Binding-site contacts:
Ligand atom N8 contacts residue ALA57 of chain 2.A at 3.8 Å.
Ligand atom N9 contacts residue THR58 of chain 2.A at 4.1 Å.
Ligand atom N8 contacts residue PHE160 of chain 1.A at 3.7 Å.
Ligand atom N7 contacts residue ALA57 of chain 2.A at 3.5 Å.
Ligand atom N7 contacts residue THR58 of chain 2.A at 2.7 Å (h-bond).
Ligand atom O6 contacts residue ILE55 of chain 2.A at 3.5 Å.
Ligand atom N9 contacts residue PHE160 of chain 1.A at 3.5 Å.
Ligand atom C2 contacts residue ASN255 of chain 1.A at 3.9 Å.
Ligand atom O6 contacts residue TYR9 of chain 2.A at 3.8 Å.
Ligand atom O2 contacts residue VAL228 of chain 1.A at 2.9 Å (h-bond).
Ligand atom N8 contacts residue ASP59 of chain 2.A at 3.9 Å.
Ligand atom C6 contacts residue GLN229 of chain 1.A at 3.7 Å.
Ligand atom O2 contacts residue ASN255 of chain 1.A at 4.1 Å.
Ligand atom N7 contacts residue PHE160 of chain 1.A at 3.7 Å.
Ligand atom C2 contacts residue GLN229 of chain 1.A at 3.9 Å.
Ligand atom C4 contacts residue ARG177 of chain 1.A at 3.8 Å.
Ligand atom O2 contacts residue SER227 of chain 1.A at 3.5 Å.
Ligand atom C2 contacts residue PHE160 of chain 1.A at 3.7 Å (hydrophobic).
Ligand atom N9 contacts residue ARG177 of chain 1.A at 3.9 Å.
Ligand atom C2 contacts residue ARG177 of chain 1.A at 3.6 Å.
Ligand atom N3 contacts residue ARG177 of chain 1.A at 3.0 Å (salt-bridge).
Ligand atom O2 contacts residue PHE160 of chain 1.A at 3.9 Å.
Ligand atom C5 contacts residue THR58 of chain 2.A at 4.0 Å.
Ligand atom O6 contacts residue PHE160 of chain 1.A at 4.0 Å.
Ligand atom O6 contacts residue THR58 of chain 2.A at 3.8 Å.
Ligand atom C4 contacts residue PHE160 of chain 1.A at 3.4 Å (hydrophobic).
Ligand atom N3 contacts residue ASN255 of chain 1.A at 3.4 Å (h-bond).
Ligand atom C4 contacts residue ASN255 of chain 1.A at 4.0 Å.
Ligand atom C2 contacts residue VAL228 of chain 1.A at 4.0 Å (hydrophobic).
Ligand atom N1 contacts residue GLN229 of chain 1.A at 3.0 Å (h-bond).
Ligand atom O2 contacts residue GLN229 of chain 1.A at 3.8 Å.
Ligand atom C5 contacts residue PHE160 of chain 1.A at 3.4 Å (hydrophobic).
Ligand atom O6 contacts residue GLN229 of chain 1.A at 2.9 Å (h-bond).
Ligand atom N8 contacts residue LEU171 of chain 1.A at 3.8 Å.
Ligand atom N8 contacts residue THR58 of chain 2.A at 3.3 Å (h-bond).
Ligand atom C6 contacts residue PHE160 of chain 1.A at 3.5 Å (hydrophobic).
Ligand atom N3 contacts residue PHE160 of chain 1.A at 3.7 Å.
Ligand atom O2 contacts residue ARG177 of chain 1.A at 2.8 Å (salt-bridge).
Ligand atom N9 contacts residue LEU171 of chain 1.A at 4.0 Å.
Ligand atom N1 contacts residue PHE160 of chain 1.A at 3.6 Å.

The protein below binds the small molecule below.
Small molecule (SMILES): O=c1[nH]c(=O)c2nn[nH]c2[nH]1

Sequence of chain 1.A:
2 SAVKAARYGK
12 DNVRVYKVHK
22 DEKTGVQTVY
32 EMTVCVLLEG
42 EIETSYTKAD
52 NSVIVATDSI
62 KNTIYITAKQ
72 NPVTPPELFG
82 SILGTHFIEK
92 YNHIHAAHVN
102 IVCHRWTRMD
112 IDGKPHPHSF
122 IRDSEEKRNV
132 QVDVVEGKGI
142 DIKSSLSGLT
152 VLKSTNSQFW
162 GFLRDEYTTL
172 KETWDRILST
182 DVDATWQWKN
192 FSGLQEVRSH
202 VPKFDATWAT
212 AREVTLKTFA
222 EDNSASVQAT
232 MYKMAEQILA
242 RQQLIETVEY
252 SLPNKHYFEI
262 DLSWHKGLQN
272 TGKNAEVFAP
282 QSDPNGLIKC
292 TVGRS

Sequence of chain 2.A:
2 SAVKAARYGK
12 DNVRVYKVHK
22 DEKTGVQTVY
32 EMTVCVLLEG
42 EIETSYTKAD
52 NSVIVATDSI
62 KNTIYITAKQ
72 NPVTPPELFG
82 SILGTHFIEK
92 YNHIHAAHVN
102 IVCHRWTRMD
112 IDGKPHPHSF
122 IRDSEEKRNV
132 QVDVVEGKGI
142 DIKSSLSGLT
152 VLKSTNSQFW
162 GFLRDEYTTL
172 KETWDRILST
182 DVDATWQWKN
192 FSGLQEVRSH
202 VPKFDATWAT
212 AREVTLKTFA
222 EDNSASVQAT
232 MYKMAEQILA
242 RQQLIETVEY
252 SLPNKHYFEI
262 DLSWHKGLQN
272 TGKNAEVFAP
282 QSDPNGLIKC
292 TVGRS